Sequence of chain 1.B:
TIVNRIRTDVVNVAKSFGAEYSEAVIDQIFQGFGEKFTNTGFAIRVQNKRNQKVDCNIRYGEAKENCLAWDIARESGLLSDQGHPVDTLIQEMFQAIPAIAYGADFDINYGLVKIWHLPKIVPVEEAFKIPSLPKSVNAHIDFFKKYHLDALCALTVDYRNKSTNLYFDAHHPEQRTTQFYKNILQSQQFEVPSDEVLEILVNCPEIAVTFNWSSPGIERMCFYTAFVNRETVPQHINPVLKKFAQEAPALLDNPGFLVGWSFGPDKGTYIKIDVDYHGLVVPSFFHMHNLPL

Binding-site contacts:
Ligand atom C4 contacts residue DST1 of chain 1.F at 3.8 Å.
Ligand atom C9 contacts residue DST1 of chain 1.F at 3.8 Å.
Ligand atom C18 contacts residue ARG60 of chain 1.B at 4.0 Å.
Ligand atom C12 contacts residue VAL284 of chain 1.B at 4.1 Å (hydrophobic).
Ligand atom C15 contacts residue GLY62 of chain 1.B at 4.0 Å.
Ligand atom C26 contacts residue VAL284 of chain 1.B at 3.1 Å (hydrophobic).
Ligand atom C19 contacts residue ARG60 of chain 1.B at 3.6 Å.
Ligand atom C2 contacts residue TYR225 of chain 1.B at 4.0 Å (hydrophobic).
Ligand atom C11 contacts residue VAL284 of chain 1.B at 3.7 Å (hydrophobic).
Ligand atom N7 contacts residue DST1 of chain 1.F at 3.5 Å.
Ligand atom C21 contacts residue TRP117 of chain 1.B at 3.5 Å (hydrophobic).
Ligand atom C1 contacts residue LEU259 of chain 1.B at 3.7 Å (hydrophobic).
Ligand atom C1 contacts residue ARG60 of chain 1.B at 3.7 Å.
Ligand atom C18 contacts residue ALA44 of chain 1.B at 3.5 Å (hydrophobic).
Ligand atom C21 contacts residue GLY62 of chain 1.B at 3.6 Å.
Ligand atom C16 contacts residue GLY42 of chain 1.B at 3.8 Å.
Ligand atom C4 contacts residue LEU259 of chain 1.B at 3.7 Å (hydrophobic).
Ligand atom C3 contacts residue LEU259 of chain 1.B at 3.6 Å (hydrophobic).
Ligand atom C18 contacts residue ASP277 of chain 1.B at 3.7 Å.
Ligand atom N7 contacts residue GLU207 of chain 1.B at 3.6 Å (salt-bridge).
Ligand atom C18 contacts residue VAL284 of chain 1.B at 3.6 Å (hydrophobic).
Ligand atom C26 contacts residue PHE288 of chain 1.B at 3.1 Å (hydrophobic).
Ligand atom C19 contacts residue DST1 of chain 1.F at 4.1 Å.
Ligand atom C23 contacts residue LEU119 of chain 1.B at 3.6 Å (hydrophobic).
Ligand atom C3 contacts residue TYR225 of chain 1.B at 3.5 Å (hydrophobic).
Ligand atom C5 contacts residue DST1 of chain 1.F at 4.0 Å.
Ligand atom C2 contacts residue LEU259 of chain 1.B at 3.6 Å (hydrophobic).
Ligand atom C8 contacts residue GLU207 of chain 1.B at 4.0 Å.
Ligand atom C17 contacts residue SER287 of chain 1.B at 3.9 Å.
Ligand atom C6 contacts residue LEU259 of chain 1.B at 3.8 Å (hydrophobic).
Ligand atom C5 contacts residue LEU259 of chain 1.B at 3.8 Å (hydrophobic).
Ligand atom C23 contacts residue SER287 of chain 1.B at 4.0 Å.
Ligand atom C8 contacts residue DST1 of chain 1.F at 3.3 Å.
Ligand atom N25 contacts residue SER287 of chain 1.B at 4.1 Å.
Ligand atom C26 contacts residue SER287 of chain 1.B at 3.5 Å.
Ligand atom C19 contacts residue TRP117 of chain 1.B at 3.3 Å (hydrophobic).
Ligand atom C16 contacts residue VAL284 of chain 1.B at 4.1 Å (hydrophobic).
Ligand atom C16 contacts residue GLY62 of chain 1.B at 4.0 Å.
Ligand atom N7 contacts residue PHE288 of chain 1.B at 3.8 Å.
Ligand atom C1 contacts residue ASP277 of chain 1.B at 3.5 Å.

This small molecule binds to this protein.
Small molecule (SMILES): [C-]#[N+][C@@H]1[C@@H]2c3c[nH]c4cccc(c34)C(C)(C)[C@H]2CC[C@]1(C)C=C